The small molecule below binds the protein below.
Small molecule (SMILES): N[C@@H](CCCP(=O)(O)O)C(=O)O

Binding-site contacts:
Ligand atom CAG contacts residue TYR65 of chain 1.B at 4.0 Å (hydrophobic).
Ligand atom O contacts residue THR95 of chain 1.B at 2.9 Å (h-bond).
Ligand atom PAL contacts residue 2JJ1 of chain 1.E at 0.0 Å.
Ligand atom OAF contacts residue ASN178 of chain 1.B at 3.6 Å.
Ligand atom N contacts residue GLU197 of chain 1.B at 3.1 Å (salt-bridge).
Ligand atom C contacts residue ARG100 of chain 1.B at 3.5 Å.
Ligand atom OXT contacts residue 2JJ1 of chain 1.E at 0.7 Å (h-bond).
Ligand atom OAE contacts residue 2JJ1 of chain 1.E at 0.1 Å (h-bond).
Ligand atom OAC contacts residue SER146 of chain 1.B at 4.1 Å.
Ligand atom CB contacts residue 2JJ1 of chain 1.E at 0.3 Å.
Ligand atom C contacts residue TYR65 of chain 1.B at 4.0 Å (hydrophobic).
Ligand atom CA contacts residue GLU197 of chain 1.B at 3.7 Å.
Ligand atom CAI contacts residue 2JJ1 of chain 1.E at 0.1 Å.
Ligand atom OAE contacts residue SER146 of chain 1.B at 3.8 Å.
Ligand atom CAG contacts residue GLU197 of chain 1.B at 4.0 Å.
Ligand atom N contacts residue 2JJ1 of chain 1.E at 0.3 Å (h-bond).
Ligand atom CA contacts residue ASP93 of chain 1.B at 3.7 Å.
Ligand atom OAC contacts residue 2JJ1 of chain 1.E at 0.0 Å (h-bond).
Ligand atom CAI contacts residue SER146 of chain 1.B at 3.4 Å.
Ligand atom OXT contacts residue ARG100 of chain 1.B at 3.0 Å (salt-bridge).
Ligand atom OAF contacts residue 2JJ1 of chain 1.E at 0.0 Å (h-bond).
Ligand atom O contacts residue ASP93 of chain 1.B at 3.8 Å.
Ligand atom O contacts residue 2JJ1 of chain 1.E at 0.2 Å (h-bond).
Ligand atom N contacts residue THR95 of chain 1.B at 2.9 Å (h-bond).
Ligand atom C contacts residue THR95 of chain 1.B at 3.8 Å.
Ligand atom CB contacts residue TYR65 of chain 1.B at 3.6 Å (hydrophobic).
Ligand atom N contacts residue ASP93 of chain 1.B at 2.7 Å (salt-bridge).
Ligand atom C contacts residue 2JJ1 of chain 1.E at 0.2 Å.
Ligand atom CAG contacts residue 2JJ1 of chain 1.E at 0.2 Å.
Ligand atom PAL contacts residue SER146 of chain 1.B at 4.1 Å.
Ligand atom N contacts residue TYR223 of chain 1.B at 3.7 Å.
Ligand atom OXT contacts residue TYR65 of chain 1.B at 3.7 Å.
Ligand atom O contacts residue LEU94 of chain 1.B at 3.6 Å.
Ligand atom O contacts residue ARG100 of chain 1.B at 2.7 Å (salt-bridge).
Ligand atom CA contacts residue THR95 of chain 1.B at 3.7 Å.
Ligand atom O contacts residue TYR65 of chain 1.B at 3.9 Å.
Ligand atom CB contacts residue ASP93 of chain 1.B at 3.7 Å.
Ligand atom CAI contacts residue GLU197 of chain 1.B at 3.4 Å.
Ligand atom CA contacts residue 2JJ1 of chain 1.E at 0.8 Å.
Ligand atom OAC contacts residue LEU142 of chain 1.B at 3.6 Å.

Sequence of chain 1.B:
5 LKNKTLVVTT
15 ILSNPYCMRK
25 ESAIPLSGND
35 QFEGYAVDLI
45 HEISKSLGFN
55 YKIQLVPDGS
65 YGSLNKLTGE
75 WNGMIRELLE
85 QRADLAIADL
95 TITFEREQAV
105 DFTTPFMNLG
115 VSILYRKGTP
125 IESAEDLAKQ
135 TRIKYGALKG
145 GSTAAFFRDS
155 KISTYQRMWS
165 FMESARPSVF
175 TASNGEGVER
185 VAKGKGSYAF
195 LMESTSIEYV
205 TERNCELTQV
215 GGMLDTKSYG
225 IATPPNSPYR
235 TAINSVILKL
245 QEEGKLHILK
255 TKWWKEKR